This small molecule binds to this protein.
Small molecule (SMILES): Nc1nc2ccc(C(=O)c3ccccc3)cc2n1CC1CCNCC1

Binding-site contacts:
Ligand atom CAD contacts residue ASP172 of chain 1.A at 3.6 Å.
Ligand atom CAF contacts residue MET89 of chain 1.A at 3.9 Å (hydrophobic).
Ligand atom CAG contacts residue MET89 of chain 1.A at 3.6 Å (hydrophobic).
Ligand atom CAE contacts residue LEU103 of chain 1.A at 3.4 Å (hydrophobic).
Ligand atom CAK contacts residue GLU112 of chain 1.A at 3.4 Å.
Ligand atom CAF contacts residue LYS57 of chain 1.A at 3.7 Å.
Ligand atom CAF contacts residue ASP172 of chain 1.A at 3.2 Å.
Ligand atom NAP contacts residue LEU158 of chain 1.A at 3.9 Å.
Ligand atom OAB contacts residue VAL42 of chain 1.A at 3.2 Å.
Ligand atom CAH contacts residue ILE171 of chain 1.A at 3.8 Å (hydrophobic).
Ligand atom CAD contacts residue MET89 of chain 1.A at 3.8 Å (hydrophobic).
Ligand atom CAV contacts residue LEU158 of chain 1.A at 3.6 Å (hydrophobic).
Ligand atom CAU contacts residue TYR108 of chain 1.A at 3.3 Å (hydrophobic).
Ligand atom CAV contacts residue ALA55 of chain 1.A at 3.6 Å (hydrophobic).
Ligand atom CAH contacts residue ALA55 of chain 1.A at 3.7 Å (hydrophobic).
Ligand atom CAV contacts residue TYR108 of chain 1.A at 3.9 Å (hydrophobic).
Ligand atom NAP contacts residue TYR108 of chain 1.A at 3.0 Å (h-bond).
Ligand atom NAQ contacts residue GLU112 of chain 1.A at 3.0 Å (salt-bridge).
Ligand atom CAH contacts residue MET89 of chain 1.A at 3.7 Å (hydrophobic).
Ligand atom CAL contacts residue GLU112 of chain 1.A at 3.8 Å.
Ligand atom CAN contacts residue LEU34 of chain 1.A at 3.7 Å (hydrophobic).
Ligand atom CAG contacts residue ALA55 of chain 1.A at 3.4 Å (hydrophobic).
Ligand atom NAA contacts residue TYR108 of chain 1.A at 2.6 Å (h-bond).
Ligand atom CAC contacts residue MET89 of chain 1.A at 3.5 Å (hydrophobic).
Ligand atom CAI contacts residue TYR108 of chain 1.A at 3.9 Å (hydrophobic).
Ligand atom CAI contacts residue ALA55 of chain 1.A at 3.5 Å (hydrophobic).
Ligand atom CAC contacts residue LEU103 of chain 1.A at 3.5 Å (hydrophobic).
Ligand atom CAE contacts residue ALA55 of chain 1.A at 3.4 Å (hydrophobic).
Ligand atom CAE contacts residue GLY105 of chain 1.A at 3.9 Å.
Ligand atom CAK contacts residue LEU158 of chain 1.A at 3.8 Å (hydrophobic).
Ligand atom CAO contacts residue LEU34 of chain 1.A at 3.7 Å (hydrophobic).
Ligand atom CAI contacts residue GLU106 of chain 1.A at 3.3 Å.
Ligand atom OAB contacts residue ILE171 of chain 1.A at 3.6 Å.
Ligand atom NAP contacts residue VAL107 of chain 1.A at 3.8 Å.
Ligand atom CAR contacts residue VAL42 of chain 1.A at 3.7 Å (hydrophobic).
Ligand atom CAJ contacts residue VAL42 of chain 1.A at 3.5 Å (hydrophobic).
Ligand atom CAS contacts residue MET89 of chain 1.A at 3.8 Å (hydrophobic).
Ligand atom CAW contacts residue LEU158 of chain 1.A at 3.8 Å (hydrophobic).
Ligand atom CAE contacts residue MET89 of chain 1.A at 3.5 Å (hydrophobic).
Ligand atom OAB contacts residue LYS57 of chain 1.A at 3.4 Å.

Sequence of chain 1.A:
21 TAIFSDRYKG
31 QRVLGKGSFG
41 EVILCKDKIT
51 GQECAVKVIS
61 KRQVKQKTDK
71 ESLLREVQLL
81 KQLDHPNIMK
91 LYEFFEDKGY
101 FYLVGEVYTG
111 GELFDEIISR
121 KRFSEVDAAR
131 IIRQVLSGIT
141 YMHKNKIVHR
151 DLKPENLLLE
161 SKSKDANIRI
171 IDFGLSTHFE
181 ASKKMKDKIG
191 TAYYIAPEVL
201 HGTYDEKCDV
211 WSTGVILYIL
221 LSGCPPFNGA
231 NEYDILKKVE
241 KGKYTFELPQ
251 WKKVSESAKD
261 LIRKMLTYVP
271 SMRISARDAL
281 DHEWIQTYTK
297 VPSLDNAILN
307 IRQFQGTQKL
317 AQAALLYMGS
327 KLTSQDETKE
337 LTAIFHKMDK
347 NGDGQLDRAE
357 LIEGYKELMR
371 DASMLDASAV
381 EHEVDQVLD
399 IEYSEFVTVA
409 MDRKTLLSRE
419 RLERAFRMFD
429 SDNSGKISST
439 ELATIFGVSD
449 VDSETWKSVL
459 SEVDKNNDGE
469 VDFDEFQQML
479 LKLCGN